Binding-site contacts:
Ligand atom O1 contacts residue ASP197 of chain 1.A at 4.0 Å.
Ligand atom C2 contacts residue LYS71 of chain 1.A at 3.8 Å.
Ligand atom O1 contacts residue TYR87 of chain 1.A at 3.9 Å.
Ligand atom C5 contacts residue PHE134 of chain 1.A at 3.7 Å (hydrophobic).
Ligand atom C7 contacts residue PHE134 of chain 1.A at 4.0 Å (hydrophobic).
Ligand atom N3 contacts residue VAL69 of chain 1.A at 3.9 Å.
Ligand atom O1 contacts residue GLU83 of chain 1.A at 3.6 Å (salt-bridge).
Ligand atom O1 contacts residue VAL196 of chain 1.A at 4.0 Å.
Ligand atom C10 contacts residue PHE134 of chain 1.A at 3.1 Å (hydrophobic).
Ligand atom C9 contacts residue PHE134 of chain 1.A at 3.9 Å (hydrophobic).
Ligand atom C14 contacts residue PHE48 of chain 1.A at 4.1 Å (hydrophobic).
Ligand atom N1 contacts residue ASP132 of chain 1.A at 3.4 Å (salt-bridge).
Ligand atom C13 contacts residue ASP137 of chain 1.A at 3.6 Å.
Ligand atom C18 contacts residue ILE43 of chain 1.A at 3.6 Å (hydrophobic).
Ligand atom C17 contacts residue ARG133 of chain 1.A at 3.9 Å.
Ligand atom N1 contacts residue PHE134 of chain 1.A at 3.9 Å.
Ligand atom N2 contacts residue LEU184 of chain 1.A at 3.8 Å.
Ligand atom C5 contacts residue MET131 of chain 1.A at 4.0 Å (hydrophobic).
Ligand atom C15 contacts residue LEU184 of chain 1.A at 4.0 Å (hydrophobic).
Ligand atom C6 contacts residue ASP132 of chain 1.A at 3.9 Å.
Ligand atom C17 contacts residue PHE134 of chain 1.A at 3.9 Å (hydrophobic).
Ligand atom C16 contacts residue PHE134 of chain 1.A at 3.4 Å (hydrophobic).
Ligand atom F2 contacts residue LYS71 of chain 1.A at 2.9 Å.
Ligand atom C6 contacts residue VAL69 of chain 1.A at 3.8 Å (hydrophobic).
Ligand atom N3 contacts residue PHE134 of chain 1.A at 3.0 Å (h-bond).
Ligand atom C4 contacts residue MET131 of chain 1.A at 4.1 Å (hydrophobic).
Ligand atom O1 contacts residue LYS71 of chain 1.A at 3.4 Å (salt-bridge).
Ligand atom N1 contacts residue VAL69 of chain 1.A at 3.5 Å.
Ligand atom C18 contacts residue ARG133 of chain 1.A at 3.4 Å.
Ligand atom C16 contacts residue GLY135 of chain 1.A at 3.4 Å.
Ligand atom F2 contacts residue ILE51 of chain 1.A at 3.6 Å.
Ligand atom C9 contacts residue GLY135 of chain 1.A at 4.0 Å.
Ligand atom F1 contacts residue PRO111 of chain 1.A at 3.5 Å.
Ligand atom F1 contacts residue MET131 of chain 1.A at 3.4 Å.
Ligand atom C13 contacts residue LEU184 of chain 1.A at 3.8 Å (hydrophobic).
Ligand atom C5 contacts residue ASP132 of chain 1.A at 3.4 Å.
Ligand atom N5 contacts residue GLY135 of chain 1.A at 3.6 Å.
Ligand atom F1 contacts residue TYR87 of chain 1.A at 3.3 Å.
Ligand atom C3 contacts residue LYS71 of chain 1.A at 4.0 Å.
Ligand atom N3 contacts residue ARG133 of chain 1.A at 3.7 Å.

The protein below binds the small molecule below.
Small molecule (SMILES): C#CCN1C(=O)[C@@H](C)N(CC)c2nc(Nc3cc(F)c(O)c(F)c3)ncc21

Sequence of chain 1.A:
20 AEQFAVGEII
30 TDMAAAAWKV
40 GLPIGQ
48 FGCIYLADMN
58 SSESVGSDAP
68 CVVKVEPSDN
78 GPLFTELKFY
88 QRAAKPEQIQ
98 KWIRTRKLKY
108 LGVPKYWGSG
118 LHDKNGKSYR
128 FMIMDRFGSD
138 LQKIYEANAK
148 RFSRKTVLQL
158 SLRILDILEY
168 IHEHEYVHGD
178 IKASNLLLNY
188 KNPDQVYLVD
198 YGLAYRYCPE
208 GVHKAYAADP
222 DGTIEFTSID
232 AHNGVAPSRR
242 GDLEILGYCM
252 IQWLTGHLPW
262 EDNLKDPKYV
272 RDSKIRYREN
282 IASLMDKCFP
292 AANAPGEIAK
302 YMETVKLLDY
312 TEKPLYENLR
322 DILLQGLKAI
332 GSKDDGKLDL